Sequence of chain 1.C:
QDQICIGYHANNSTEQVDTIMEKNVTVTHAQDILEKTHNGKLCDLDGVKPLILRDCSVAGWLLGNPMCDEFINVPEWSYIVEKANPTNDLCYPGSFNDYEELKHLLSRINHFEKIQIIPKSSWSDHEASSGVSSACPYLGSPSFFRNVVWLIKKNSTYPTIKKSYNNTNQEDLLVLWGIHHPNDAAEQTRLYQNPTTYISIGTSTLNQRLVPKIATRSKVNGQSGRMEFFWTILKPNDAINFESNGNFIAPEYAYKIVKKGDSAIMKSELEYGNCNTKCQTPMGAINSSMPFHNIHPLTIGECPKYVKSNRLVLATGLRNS

A protein and the small-molecule ligand that binds it are described below.
Small molecule (SMILES): CC(=O)N[C@H]1[C@H]([C@H](O)[C@H](O)CO)O[C@@](OC[C@H]2O[C@@H](O)[C@H](O)[C@@H](O)[C@H]2O)(C(=O)O)C[C@@H]1O

Binding-site contacts:
Ligand atom O8 contacts residue TYR92 of chain 1.C at 2.6 Å (h-bond).
Ligand atom O9 contacts residue HIS180 of chain 1.C at 2.9 Å (h-bond).
Ligand atom O9 contacts residue GLY225 of chain 1.C at 3.9 Å.
Ligand atom O8 contacts residue GLN223 of chain 1.C at 3.0 Å (h-bond).
Ligand atom C8 contacts residue TRP150 of chain 1.C at 4.0 Å (hydrophobic).
Ligand atom C7 contacts residue TRP150 of chain 1.C at 3.8 Å (hydrophobic).
Ligand atom O1B contacts residue GLN223 of chain 1.C at 3.8 Å.
Ligand atom O7 contacts residue GLU187 of chain 1.C at 4.0 Å.
Ligand atom O1A contacts residue GLN223 of chain 1.C at 3.0 Å (h-bond).
Ligand atom C11 contacts residue GLY131 of chain 1.C at 3.7 Å.
Ligand atom O10 contacts residue LEU191 of chain 1.C at 3.9 Å.
Ligand atom C11 contacts residue TRP150 of chain 1.C at 3.5 Å (hydrophobic).
Ligand atom O9 contacts residue TYR92 of chain 1.C at 2.8 Å (h-bond).
Ligand atom O9 contacts residue GLU187 of chain 1.C at 2.9 Å (salt-bridge).
Ligand atom O1A contacts residue SER134 of chain 1.C at 4.0 Å.
Ligand atom C9 contacts residue HIS180 of chain 1.C at 3.3 Å.
Ligand atom O6 contacts residue GLN223 of chain 1.C at 3.9 Å.
Ligand atom O1B contacts residue SER133 of chain 1.C at 3.4 Å.
Ligand atom C2 contacts residue GLN223 of chain 1.C at 3.7 Å.
Ligand atom C11 contacts residue SER130 of chain 1.C at 3.3 Å.
Ligand atom O7 contacts residue ARG190 of chain 1.C at 3.7 Å.
Ligand atom C8 contacts residue GLU187 of chain 1.C at 3.7 Å.
Ligand atom C4 contacts residue VAL132 of chain 1.C at 3.5 Å (hydrophobic).
Ligand atom C5 contacts residue VAL132 of chain 1.C at 3.8 Å (hydrophobic).
Ligand atom C9 contacts residue GLU187 of chain 1.C at 3.4 Å.
Ligand atom C11 contacts residue ILE152 of chain 1.C at 4.0 Å (hydrophobic).
Ligand atom O8 contacts residue TRP150 of chain 1.C at 3.8 Å.
Ligand atom C1 contacts residue SER133 of chain 1.C at 3.4 Å.
Ligand atom O1B contacts residue SER134 of chain 1.C at 2.9 Å (h-bond).
Ligand atom C9 contacts residue TYR92 of chain 1.C at 3.2 Å (hydrophobic).
Ligand atom C8 contacts residue TYR92 of chain 1.C at 3.5 Å (hydrophobic).
Ligand atom O1A contacts residue SER133 of chain 1.C at 2.6 Å (h-bond).
Ligand atom C1 contacts residue GLN223 of chain 1.C at 3.4 Å.
Ligand atom C9 contacts residue TRP150 of chain 1.C at 3.8 Å (hydrophobic).
Ligand atom N5 contacts residue TRP150 of chain 1.C at 3.6 Å.
Ligand atom C10 contacts residue TRP150 of chain 1.C at 3.7 Å (hydrophobic).
Ligand atom C1 contacts residue SER134 of chain 1.C at 3.9 Å.
Ligand atom O4 contacts residue VAL132 of chain 1.C at 3.7 Å.
Ligand atom O6 contacts residue GLN223 of chain 1.C at 3.9 Å.
Ligand atom N5 contacts residue VAL132 of chain 1.C at 3.0 Å (h-bond).